Binding-site contacts:
Ligand atom O7 contacts residue ASN596 of chain 1.O at 3.7 Å.
Ligand atom C1 contacts residue ASN596 of chain 1.O at 1.5 Å.
Ligand atom O5 contacts residue ASN596 of chain 1.O at 2.4 Å (h-bond).
Ligand atom C4 contacts residue ASN596 of chain 1.O at 4.3 Å.
Ligand atom C7 contacts residue ASN596 of chain 1.O at 3.5 Å.
Ligand atom C5 contacts residue ASN596 of chain 1.O at 3.7 Å.
Ligand atom N2 contacts residue ASN596 of chain 1.O at 2.9 Å (h-bond).
Ligand atom C3 contacts residue ASN596 of chain 1.O at 3.8 Å.
Ligand atom C2 contacts residue ASN596 of chain 1.O at 2.5 Å.

Sequence of chain 1.O:
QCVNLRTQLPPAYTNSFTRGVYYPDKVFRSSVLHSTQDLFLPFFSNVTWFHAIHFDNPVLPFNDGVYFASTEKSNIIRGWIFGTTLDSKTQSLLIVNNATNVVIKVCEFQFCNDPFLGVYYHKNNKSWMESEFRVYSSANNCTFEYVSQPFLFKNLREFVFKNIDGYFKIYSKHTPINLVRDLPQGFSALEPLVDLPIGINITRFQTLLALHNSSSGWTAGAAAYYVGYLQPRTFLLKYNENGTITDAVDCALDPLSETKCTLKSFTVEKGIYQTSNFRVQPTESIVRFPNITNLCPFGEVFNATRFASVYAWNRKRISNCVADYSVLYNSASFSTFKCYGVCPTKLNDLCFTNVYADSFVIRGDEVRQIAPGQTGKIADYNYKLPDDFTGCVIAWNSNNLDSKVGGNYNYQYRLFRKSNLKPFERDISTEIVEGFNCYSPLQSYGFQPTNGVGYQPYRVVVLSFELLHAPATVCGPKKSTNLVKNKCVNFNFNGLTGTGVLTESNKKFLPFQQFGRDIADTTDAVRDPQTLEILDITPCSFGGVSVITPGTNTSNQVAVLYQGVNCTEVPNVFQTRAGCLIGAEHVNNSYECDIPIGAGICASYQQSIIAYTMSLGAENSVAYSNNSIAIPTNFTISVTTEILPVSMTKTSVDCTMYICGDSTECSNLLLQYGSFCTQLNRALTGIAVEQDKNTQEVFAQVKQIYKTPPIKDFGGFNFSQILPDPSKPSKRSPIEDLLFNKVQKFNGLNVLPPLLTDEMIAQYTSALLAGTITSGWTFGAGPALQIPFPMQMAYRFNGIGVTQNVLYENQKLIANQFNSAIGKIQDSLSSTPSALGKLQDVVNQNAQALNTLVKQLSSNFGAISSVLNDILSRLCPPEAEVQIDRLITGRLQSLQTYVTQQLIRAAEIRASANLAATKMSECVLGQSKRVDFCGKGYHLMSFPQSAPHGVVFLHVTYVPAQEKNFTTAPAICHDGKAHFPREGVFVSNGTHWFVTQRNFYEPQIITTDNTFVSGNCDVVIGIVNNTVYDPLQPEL

A protein and the small-molecule ligand that binds it are described below.
Small molecule (SMILES): CC(=O)N[C@@H]1[C@@H](O)[C@H](O)[C@@H](CO)O[C@H]1O